Sequence of chain 1.A:
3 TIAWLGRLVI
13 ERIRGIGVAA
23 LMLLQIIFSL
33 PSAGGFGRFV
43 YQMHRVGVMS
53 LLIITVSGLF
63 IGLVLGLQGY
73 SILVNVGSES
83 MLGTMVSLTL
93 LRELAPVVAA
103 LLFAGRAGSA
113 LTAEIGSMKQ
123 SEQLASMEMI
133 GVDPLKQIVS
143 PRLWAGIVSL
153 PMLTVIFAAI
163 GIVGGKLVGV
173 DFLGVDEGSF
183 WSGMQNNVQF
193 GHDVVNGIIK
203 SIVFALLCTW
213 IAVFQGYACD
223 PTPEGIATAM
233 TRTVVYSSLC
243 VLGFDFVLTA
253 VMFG

The small molecule below binds the protein below.
Small molecule (SMILES): Nc1ncnc2c1ncn2[C@@H]1O[C@H](CO[P](=O)(O)O[P](=O)(O)NP(=O)(O)O)[C@@H](O)[C@H]1O

Binding-site contacts:
Ligand atom O1B contacts residue THR53 of chain 1.K at 3.7 Å.
Ligand atom PB contacts residue MG1 of chain 1.O at 3.4 Å.
Ligand atom C5' contacts residue THR57 of chain 1.K at 3.8 Å.
Ligand atom O3G contacts residue HIS211 of chain 1.K at 3.6 Å.
Ligand atom C8 contacts residue PRO223 of chain 1.A at 3.6 Å (hydrophobic).
Ligand atom O3G contacts residue SER51 of chain 1.K at 3.4 Å.
Ligand atom O2G contacts residue GLU178 of chain 1.K at 2.5 Å (salt-bridge).
Ligand atom O2G contacts residue MG1 of chain 1.O at 2.0 Å.
Ligand atom PG contacts residue MG1 of chain 1.O at 3.3 Å.
Ligand atom O1A contacts residue GLY54 of chain 1.K at 2.9 Å (h-bond).
Ligand atom O2A contacts residue THR56 of chain 1.K at 3.0 Å (h-bond).
Ligand atom C6 contacts residue ARG26 of chain 1.K at 3.6 Å.
Ligand atom PA contacts residue GLY54 of chain 1.K at 3.8 Å.
Ligand atom O3G contacts residue GLU178 of chain 1.K at 3.6 Å.
Ligand atom N1 contacts residue ASP222 of chain 1.A at 3.1 Å.
Ligand atom O4' contacts residue ARG26 of chain 1.K at 3.5 Å.
Ligand atom C2 contacts residue ARG26 of chain 1.K at 3.6 Å.
Ligand atom O2A contacts residue THR57 of chain 1.K at 3.0 Å (h-bond).
Ligand atom O2A contacts residue GLY54 of chain 1.K at 2.9 Å.
Ligand atom O3G contacts residue GLY52 of chain 1.K at 2.9 Å (h-bond).
Ligand atom O1B contacts residue GLY52 of chain 1.K at 3.4 Å (h-bond).
Ligand atom C5 contacts residue PRO223 of chain 1.A at 3.6 Å (hydrophobic).
Ligand atom O1B contacts residue GLY54 of chain 1.K at 3.8 Å.
Ligand atom O1B contacts residue LYS55 of chain 1.K at 3.5 Å (salt-bridge).
Ligand atom C2 contacts residue ASP222 of chain 1.A at 3.3 Å.
Ligand atom N3 contacts residue ARG26 of chain 1.K at 3.6 Å.
Ligand atom C5 contacts residue ARG26 of chain 1.K at 3.5 Å.
Ligand atom C6 contacts residue ASP222 of chain 1.A at 3.6 Å.
Ligand atom N7 contacts residue PRO223 of chain 1.A at 3.3 Å.
Ligand atom C4 contacts residue ARG26 of chain 1.K at 3.7 Å.
Ligand atom N3B contacts residue MG1 of chain 1.O at 3.5 Å.
Ligand atom O5' contacts residue THR57 of chain 1.K at 3.0 Å (h-bond).
Ligand atom N7 contacts residue ARG26 of chain 1.K at 3.5 Å (salt-bridge).
Ligand atom O2B contacts residue GLU178 of chain 1.K at 3.6 Å (salt-bridge).
Ligand atom O2A contacts residue LYS55 of chain 1.K at 3.1 Å (salt-bridge).
Ligand atom N1 contacts residue ARG26 of chain 1.K at 3.7 Å.
Ligand atom N6 contacts residue ARG26 of chain 1.K at 3.7 Å.
Ligand atom O2B contacts residue MG1 of chain 1.O at 2.1 Å.
Ligand atom O2B contacts residue THR56 of chain 1.K at 2.9 Å (h-bond).
Ligand atom N6 contacts residue ASP222 of chain 1.A at 3.4 Å (salt-bridge).

Sequence of chain 1.K:
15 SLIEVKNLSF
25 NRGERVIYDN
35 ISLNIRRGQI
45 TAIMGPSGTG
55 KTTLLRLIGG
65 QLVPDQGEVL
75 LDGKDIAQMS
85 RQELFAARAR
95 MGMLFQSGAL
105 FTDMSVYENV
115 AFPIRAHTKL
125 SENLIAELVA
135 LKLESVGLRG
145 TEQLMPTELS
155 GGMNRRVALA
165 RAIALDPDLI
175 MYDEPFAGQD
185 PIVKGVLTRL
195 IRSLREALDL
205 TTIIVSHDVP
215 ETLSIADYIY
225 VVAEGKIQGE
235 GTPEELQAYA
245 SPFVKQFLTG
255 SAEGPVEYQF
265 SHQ